The small molecule below binds the protein below.
Small molecule (SMILES): N#Cc1cnn2c(=O)cc(Cc3ccccc3)[nH]c12

Binding-site contacts:
Ligand atom N19 contacts residue CYS319 of chain 1.B at 3.3 Å (h-bond).
Ligand atom C10 contacts residue TYR74 of chain 1.A at 4.0 Å (hydrophobic).
Ligand atom N19 contacts residue ALA318 of chain 1.B at 3.4 Å (h-bond).
Ligand atom N17 contacts residue THR244 of chain 1.B at 3.5 Å (h-bond).
Ligand atom C14 contacts residue THR244 of chain 1.B at 3.3 Å.
Ligand atom C18 contacts residue CYS319 of chain 1.B at 3.8 Å (hydrophobic).
Ligand atom C9 contacts residue TYR211 of chain 1.B at 3.8 Å (hydrophobic).
Ligand atom C9 contacts residue THR244 of chain 1.B at 4.0 Å.
Ligand atom C18 contacts residue ALA318 of chain 1.B at 3.3 Å (hydrophobic).
Ligand atom N17 contacts residue EDO1 of chain 1.P at 4.0 Å.
Ligand atom C13 contacts residue THR244 of chain 1.B at 3.1 Å.
Ligand atom N12 contacts residue ALA318 of chain 1.B at 3.6 Å.
Ligand atom C14 contacts residue ALA318 of chain 1.B at 3.6 Å (hydrophobic).
Ligand atom C11 contacts residue TYR74 of chain 1.A at 3.7 Å (hydrophobic).
Ligand atom C8 contacts residue PLP1 of chain 1.L at 3.3 Å.
Ligand atom O1 contacts residue EDO1 of chain 1.P at 3.9 Å.
Ligand atom N19 contacts residue MET245 of chain 1.B at 3.4 Å.
Ligand atom C10 contacts residue VAL159 of chain 1.A at 3.9 Å (hydrophobic).
Ligand atom C9 contacts residue PHE79 of chain 1.B at 3.7 Å (hydrophobic).
Ligand atom C11 contacts residue VAL159 of chain 1.A at 3.5 Å (hydrophobic).
Ligand atom C10 contacts residue PHE79 of chain 1.B at 3.6 Å (hydrophobic).
Ligand atom C15 contacts residue THR244 of chain 1.B at 3.8 Å.
Ligand atom C10 contacts residue THR244 of chain 1.B at 4.0 Å.
Ligand atom N16 contacts residue THR244 of chain 1.B at 3.9 Å.
Ligand atom C8 contacts residue THR244 of chain 1.B at 4.0 Å.
Ligand atom C3 contacts residue PHE34 of chain 1.B at 4.0 Å (hydrophobic).
Ligand atom N16 contacts residue EDO1 of chain 1.P at 3.7 Å.
Ligand atom C13 contacts residue ALA318 of chain 1.B at 3.7 Å (hydrophobic).
Ligand atom C18 contacts residue THR244 of chain 1.B at 3.8 Å.
Ligand atom C15 contacts residue EDO1 of chain 1.P at 3.8 Å.
Ligand atom N19 contacts residue GLY316 of chain 1.B at 3.6 Å.
Ligand atom N12 contacts residue THR244 of chain 1.B at 3.5 Å (h-bond).
Ligand atom C8 contacts residue LYS206 of chain 1.B at 3.3 Å.
Ligand atom C4 contacts residue PHE34 of chain 1.B at 3.9 Å (hydrophobic).
Ligand atom C9 contacts residue PLP1 of chain 1.L at 3.5 Å.
Ligand atom C18 contacts residue MET245 of chain 1.B at 3.6 Å (hydrophobic).
Ligand atom N19 contacts residue THR317 of chain 1.B at 4.0 Å.
Ligand atom C5 contacts residue PHE34 of chain 1.B at 3.7 Å (hydrophobic).
Ligand atom C9 contacts residue LYS206 of chain 1.B at 3.6 Å.
Ligand atom C2 contacts residue EDO1 of chain 1.P at 3.9 Å.

Sequence of chain 1.A:
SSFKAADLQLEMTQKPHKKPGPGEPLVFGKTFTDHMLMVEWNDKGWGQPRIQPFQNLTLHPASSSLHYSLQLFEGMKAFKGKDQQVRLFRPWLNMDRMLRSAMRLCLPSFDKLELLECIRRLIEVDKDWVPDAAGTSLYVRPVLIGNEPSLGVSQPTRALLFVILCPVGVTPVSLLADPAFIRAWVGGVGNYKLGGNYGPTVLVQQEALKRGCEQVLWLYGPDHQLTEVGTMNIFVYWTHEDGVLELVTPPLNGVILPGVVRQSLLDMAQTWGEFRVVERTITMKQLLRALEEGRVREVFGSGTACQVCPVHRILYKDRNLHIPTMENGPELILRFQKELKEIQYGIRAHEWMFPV

Sequence of chain 1.B:
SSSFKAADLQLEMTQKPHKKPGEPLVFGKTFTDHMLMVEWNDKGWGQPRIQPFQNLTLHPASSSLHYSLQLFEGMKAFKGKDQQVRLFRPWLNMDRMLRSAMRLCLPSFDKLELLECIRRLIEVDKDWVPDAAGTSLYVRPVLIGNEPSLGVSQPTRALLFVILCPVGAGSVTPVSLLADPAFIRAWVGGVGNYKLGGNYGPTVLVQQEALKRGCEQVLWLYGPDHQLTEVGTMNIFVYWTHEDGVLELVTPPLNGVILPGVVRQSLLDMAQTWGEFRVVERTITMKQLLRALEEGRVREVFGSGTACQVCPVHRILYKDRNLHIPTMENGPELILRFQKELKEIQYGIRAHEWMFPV